Sequence of chain 1.A:
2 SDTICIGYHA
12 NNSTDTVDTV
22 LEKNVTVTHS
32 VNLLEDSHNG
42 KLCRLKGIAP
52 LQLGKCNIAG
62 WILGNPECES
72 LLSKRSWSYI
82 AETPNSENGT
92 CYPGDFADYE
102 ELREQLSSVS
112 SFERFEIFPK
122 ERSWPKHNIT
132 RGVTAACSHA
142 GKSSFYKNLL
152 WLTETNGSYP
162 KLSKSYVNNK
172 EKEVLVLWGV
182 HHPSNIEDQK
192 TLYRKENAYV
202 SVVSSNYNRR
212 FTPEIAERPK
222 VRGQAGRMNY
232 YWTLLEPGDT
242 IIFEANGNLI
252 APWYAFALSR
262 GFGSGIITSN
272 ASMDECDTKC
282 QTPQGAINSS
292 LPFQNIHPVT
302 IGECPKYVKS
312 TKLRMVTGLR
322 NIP

Binding-site contacts:
Ligand atom O5 contacts residue ARG132 of chain 1.A at 3.4 Å.
Ligand atom C2 contacts residue ARG132 of chain 1.A at 4.1 Å.
Ligand atom C1 contacts residue THR131 of chain 1.A at 3.5 Å.
Ligand atom C5 contacts residue ASN129 of chain 1.A at 3.7 Å.
Ligand atom O7 contacts residue THR131 of chain 1.A at 3.5 Å (h-bond).
Ligand atom C5 contacts residue ARG132 of chain 1.A at 4.5 Å.
Ligand atom C4 contacts residue ASN129 of chain 1.A at 4.2 Å.
Ligand atom C2 contacts residue ASN129 of chain 1.A at 2.4 Å.
Ligand atom C1 contacts residue ARG132 of chain 1.A at 3.6 Å.
Ligand atom N2 contacts residue ASN129 of chain 1.A at 2.8 Å (h-bond).
Ligand atom N2 contacts residue THR156 of chain 1.A at 4.4 Å.
Ligand atom C8 contacts residue ASN129 of chain 1.A at 4.5 Å.
Ligand atom O6 contacts residue ARG132 of chain 1.A at 3.0 Å (salt-bridge).
Ligand atom C3 contacts residue ASN129 of chain 1.A at 3.8 Å.
Ligand atom O5 contacts residue ASN129 of chain 1.A at 2.4 Å (h-bond).
Ligand atom O7 contacts residue ASN129 of chain 1.A at 3.6 Å.
Ligand atom C8 contacts residue THR156 of chain 1.A at 4.3 Å.
Ligand atom C6 contacts residue ARG132 of chain 1.A at 4.2 Å.
Ligand atom C7 contacts residue ASN129 of chain 1.A at 3.4 Å.
Ligand atom O5 contacts residue THR131 of chain 1.A at 3.8 Å.
Ligand atom C5 contacts residue THR131 of chain 1.A at 3.8 Å.
Ligand atom C1 contacts residue ASN129 of chain 1.A at 1.4 Å.

This small molecule binds to this protein.
Small molecule (SMILES): CC(=O)N[C@H]1[C@H](O[C@H]2[C@H](O)[C@@H](NC(C)=O)CO[C@@H]2CO)O[C@H](CO)[C@@H](O)[C@@H]1O